Sequence of chain 60.A:
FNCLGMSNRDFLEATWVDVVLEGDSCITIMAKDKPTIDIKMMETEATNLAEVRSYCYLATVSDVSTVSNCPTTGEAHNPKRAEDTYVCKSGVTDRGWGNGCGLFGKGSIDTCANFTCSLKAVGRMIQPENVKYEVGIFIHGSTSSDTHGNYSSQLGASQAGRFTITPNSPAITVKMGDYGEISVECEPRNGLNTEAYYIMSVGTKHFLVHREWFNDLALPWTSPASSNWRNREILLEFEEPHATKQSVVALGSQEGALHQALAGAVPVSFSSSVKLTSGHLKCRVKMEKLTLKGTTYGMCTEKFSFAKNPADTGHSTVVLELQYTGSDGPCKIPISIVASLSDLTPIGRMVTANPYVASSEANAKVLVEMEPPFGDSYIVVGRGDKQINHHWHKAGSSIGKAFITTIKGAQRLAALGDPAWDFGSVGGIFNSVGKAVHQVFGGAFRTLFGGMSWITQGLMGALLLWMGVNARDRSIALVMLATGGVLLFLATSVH

A small-molecule ligand and the protein it binds are described below.
Small molecule (SMILES): CC(=O)N[C@@H]1[C@@H](O)[C@H](O)[C@@H](CO)O[C@H]1O

Binding-site contacts:
Ligand atom C1 contacts residue SER156 of chain 60.A at 3.3 Å.
Ligand atom O5 contacts residue SER156 of chain 60.A at 3.9 Å.
Ligand atom O7 contacts residue ASN154 of chain 60.A at 3.6 Å.
Ligand atom C4 contacts residue ASN154 of chain 60.A at 4.2 Å.
Ligand atom C2 contacts residue ASN154 of chain 60.A at 2.5 Å.
Ligand atom C5 contacts residue SER156 of chain 60.A at 3.9 Å.
Ligand atom C7 contacts residue ASN154 of chain 60.A at 3.4 Å.
Ligand atom C5 contacts residue ASN154 of chain 60.A at 3.6 Å.
Ligand atom C8 contacts residue ASN154 of chain 60.A at 3.9 Å.
Ligand atom C1 contacts residue ASN154 of chain 60.A at 1.4 Å.
Ligand atom N2 contacts residue SER156 of chain 60.A at 4.2 Å.
Ligand atom C3 contacts residue ASN154 of chain 60.A at 3.9 Å.
Ligand atom O5 contacts residue ASN154 of chain 60.A at 2.4 Å (h-bond).
Ligand atom N2 contacts residue ASN154 of chain 60.A at 3.0 Å (h-bond).
Ligand atom C2 contacts residue SER156 of chain 60.A at 4.3 Å.